Sequence of chain 1.B:
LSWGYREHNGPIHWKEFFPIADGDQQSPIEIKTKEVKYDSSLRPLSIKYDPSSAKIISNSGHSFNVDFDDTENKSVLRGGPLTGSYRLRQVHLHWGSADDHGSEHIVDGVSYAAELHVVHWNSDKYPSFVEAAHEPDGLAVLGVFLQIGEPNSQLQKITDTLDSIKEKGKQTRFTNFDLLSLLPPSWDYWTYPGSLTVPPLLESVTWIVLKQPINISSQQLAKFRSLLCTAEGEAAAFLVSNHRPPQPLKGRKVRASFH

The small molecule below binds the protein below.
Small molecule (SMILES): NS(=O)(=O)c1c(F)c(F)c(SCCO)c(F)c1NC1CCCCCCC1

Binding-site contacts:
Ligand atom S8 contacts residue ARG93 of chain 1.B at 4.0 Å.
Ligand atom C21 contacts residue LEU206 of chain 1.B at 3.6 Å (hydrophobic).
Ligand atom F16 contacts residue ARG93 of chain 1.B at 3.6 Å.
Ligand atom C5 contacts residue PHE133 of chain 1.B at 3.9 Å (hydrophobic).
Ligand atom S8 contacts residue PHE133 of chain 1.B at 3.9 Å.
Ligand atom C13 contacts residue VAL202 of chain 1.B at 3.6 Å (hydrophobic).
Ligand atom C6 contacts residue PHE133 of chain 1.B at 4.0 Å (hydrophobic).
Ligand atom S12 contacts residue ACT1 of chain 1.Q at 3.9 Å.
Ligand atom F16 contacts residue GLN94 of chain 1.B at 3.4 Å.
Ligand atom C21 contacts residue ALA137 of chain 1.B at 4.0 Å (hydrophobic).
Ligand atom C3 contacts residue PHE133 of chain 1.B at 3.5 Å (hydrophobic).
Ligand atom N11 contacts residue PHE133 of chain 1.B at 3.4 Å.
Ligand atom O15 contacts residue HIS96 of chain 1.B at 3.5 Å (h-bond).
Ligand atom C20 contacts residue PHE133 of chain 1.B at 4.0 Å (hydrophobic).
Ligand atom F16 contacts residue PHE133 of chain 1.B at 4.1 Å.
Ligand atom C21 contacts residue LEU200 of chain 1.B at 4.1 Å (hydrophobic).
Ligand atom F18 contacts residue LEU200 of chain 1.B at 3.8 Å.
Ligand atom O15 contacts residue GLN94 of chain 1.B at 3.1 Å (h-bond).
Ligand atom C1 contacts residue PHE133 of chain 1.B at 3.8 Å (hydrophobic).
Ligand atom S12 contacts residue LEU200 of chain 1.B at 4.1 Å.
Ligand atom C23 contacts residue HIS138 of chain 1.B at 3.8 Å.
Ligand atom F17 contacts residue GLN94 of chain 1.B at 3.2 Å.
Ligand atom C22 contacts residue LEU206 of chain 1.B at 3.8 Å (hydrophobic).
Ligand atom O9 contacts residue PHE133 of chain 1.B at 4.1 Å.
Ligand atom N11 contacts residue ARG93 of chain 1.B at 2.8 Å (salt-bridge).
Ligand atom C22 contacts residue ALA137 of chain 1.B at 3.8 Å (hydrophobic).
Ligand atom S12 contacts residue VAL123 of chain 1.B at 4.1 Å.
Ligand atom C21 contacts residue PRO204 of chain 1.B at 4.0 Å (hydrophobic).
Ligand atom C2 contacts residue GLN94 of chain 1.B at 3.7 Å.
Ligand atom C2 contacts residue PHE133 of chain 1.B at 3.6 Å (hydrophobic).
Ligand atom C13 contacts residue ACT1 of chain 1.Q at 3.5 Å.
Ligand atom C24 contacts residue PRO204 of chain 1.B at 4.1 Å (hydrophobic).
Ligand atom C4 contacts residue PHE133 of chain 1.B at 3.8 Å (hydrophobic).
Ligand atom F17 contacts residue VAL123 of chain 1.B at 3.5 Å.
Ligand atom C14 contacts residue GLN94 of chain 1.B at 3.9 Å.
Ligand atom O15 contacts residue ASN69 of chain 1.B at 4.2 Å.
Ligand atom C22 contacts residue HIS138 of chain 1.B at 3.5 Å.
Ligand atom C25 contacts residue PRO204 of chain 1.B at 3.8 Å (hydrophobic).
Ligand atom C1 contacts residue GLN94 of chain 1.B at 3.5 Å.
Ligand atom C14 contacts residue VAL202 of chain 1.B at 3.9 Å (hydrophobic).